Sequence of chain 1.D:
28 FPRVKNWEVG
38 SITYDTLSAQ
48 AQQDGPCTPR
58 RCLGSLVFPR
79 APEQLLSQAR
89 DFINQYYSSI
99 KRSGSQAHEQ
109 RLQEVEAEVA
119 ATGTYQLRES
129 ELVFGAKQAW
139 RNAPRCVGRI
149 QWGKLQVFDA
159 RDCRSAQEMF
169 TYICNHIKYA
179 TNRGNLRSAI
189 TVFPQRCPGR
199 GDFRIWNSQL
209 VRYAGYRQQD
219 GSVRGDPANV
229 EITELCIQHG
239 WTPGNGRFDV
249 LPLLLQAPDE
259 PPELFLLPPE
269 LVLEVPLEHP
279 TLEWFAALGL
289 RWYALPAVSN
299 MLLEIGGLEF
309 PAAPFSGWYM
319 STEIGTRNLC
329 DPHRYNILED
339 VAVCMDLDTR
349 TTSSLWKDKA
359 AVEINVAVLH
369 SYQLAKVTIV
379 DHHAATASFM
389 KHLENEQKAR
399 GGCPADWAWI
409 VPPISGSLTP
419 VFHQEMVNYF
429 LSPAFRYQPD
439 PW

Binding-site contacts:
Ligand atom C04 contacts residue HEM1 of chain 1.IA at 4.0 Å.
Ligand atom C09 contacts residue HEM1 of chain 1.IA at 3.8 Å.
Ligand atom C08 contacts residue GLU321 of chain 1.D at 3.6 Å.
Ligand atom C08 contacts residue HEM1 of chain 1.IA at 3.9 Å.
Ligand atom C04 contacts residue PRO294 of chain 1.D at 3.9 Å (hydrophobic).
Ligand atom N01 contacts residue GLU321 of chain 1.D at 2.8 Å (salt-bridge).
Ligand atom C09 contacts residue VAL296 of chain 1.D at 3.7 Å (hydrophobic).
Ligand atom C05 contacts residue PRO294 of chain 1.D at 4.2 Å (hydrophobic).
Ligand atom N01 contacts residue HEM1 of chain 1.IA at 4.1 Å.
Ligand atom C02 contacts residue GLU321 of chain 1.D at 3.6 Å.
Ligand atom N02 contacts residue TYR317 of chain 1.D at 3.7 Å.
Ligand atom C07 contacts residue SER314 of chain 1.D at 3.7 Å.
Ligand atom C04 contacts residue GLY315 of chain 1.D at 4.3 Å.
Ligand atom C06 contacts residue GLU321 of chain 1.D at 3.6 Å.
Ligand atom C07 contacts residue PRO294 of chain 1.D at 3.7 Å (hydrophobic).
Ligand atom C06 contacts residue PRO294 of chain 1.D at 4.2 Å (hydrophobic).
Ligand atom N11 contacts residue HEM1 of chain 1.IA at 2.6 Å (h-bond).
Ligand atom C02 contacts residue PRO294 of chain 1.D at 4.0 Å (hydrophobic).
Ligand atom C03 contacts residue HEM1 of chain 1.IA at 3.3 Å.
Ligand atom C03 contacts residue PRO294 of chain 1.D at 3.9 Å (hydrophobic).
Ligand atom C03 contacts residue TRP316 of chain 1.D at 3.8 Å (hydrophobic).
Ligand atom C07 contacts residue HEM1 of chain 1.IA at 3.6 Å.
Ligand atom C06 contacts residue VAL296 of chain 1.D at 4.3 Å (hydrophobic).
Ligand atom C12 contacts residue HEM1 of chain 1.IA at 3.1 Å.
Ligand atom C08 contacts residue VAL296 of chain 1.D at 3.8 Å (hydrophobic).
Ligand atom N02 contacts residue HEM1 of chain 1.IA at 3.4 Å.
Ligand atom N02 contacts residue PRO294 of chain 1.D at 4.2 Å.
Ligand atom C10 contacts residue VAL296 of chain 1.D at 4.1 Å (hydrophobic).
Ligand atom C02 contacts residue TRP316 of chain 1.D at 3.7 Å (hydrophobic).
Ligand atom C07 contacts residue PHE313 of chain 1.D at 3.7 Å (hydrophobic).
Ligand atom N02 contacts residue MET318 of chain 1.D at 3.8 Å.
Ligand atom N01 contacts residue PRO294 of chain 1.D at 4.0 Å.
Ligand atom C02 contacts residue HEM1 of chain 1.IA at 3.8 Å.
Ligand atom C07 contacts residue GLY315 of chain 1.D at 3.4 Å.
Ligand atom C10 contacts residue GLN207 of chain 1.D at 3.7 Å.
Ligand atom N02 contacts residue GLU321 of chain 1.D at 2.7 Å (salt-bridge).
Ligand atom C10 contacts residue HEM1 of chain 1.IA at 3.4 Å.
Ligand atom C09 contacts residue GLU321 of chain 1.D at 3.9 Å.
Ligand atom C05 contacts residue VAL296 of chain 1.D at 3.8 Å (hydrophobic).
Ligand atom N02 contacts residue TRP316 of chain 1.D at 2.9 Å (h-bond).

This protein binds this small molecule.
Small molecule (SMILES): CNCC#Cc1cc(C)cc(N)n1